Binding-site contacts:
Ligand atom NA contacts residue ASP194 of chain 1.C at 2.9 Å (salt-bridge).
Ligand atom NC contacts residue ASP194 of chain 1.C at 3.5 Å (salt-bridge).
Ligand atom ND contacts residue HIS247 of chain 1.C at 3.3 Å (h-bond).
Ligand atom C3B contacts residue TYR250 of chain 1.C at 3.4 Å (hydrophobic).
Ligand atom ND contacts residue ASP194 of chain 1.C at 3.3 Å (salt-bridge).
Ligand atom C4D contacts residue HIS247 of chain 1.C at 3.2 Å.
Ligand atom O2A contacts residue HIS277 of chain 1.C at 3.5 Å (h-bond).
Ligand atom OC contacts residue TYR250 of chain 1.C at 3.0 Å.
Ligand atom O1A contacts residue SER275 of chain 1.C at 3.4 Å (h-bond).
Ligand atom C1B contacts residue TYR250 of chain 1.C at 3.5 Å (hydrophobic).
Ligand atom O2A contacts residue TYR163 of chain 1.C at 2.5 Å (h-bond).
Ligand atom O1D contacts residue ARG209 of chain 1.C at 2.4 Å (salt-bridge).
Ligand atom C1B contacts residue ASP194 of chain 1.C at 3.4 Å.
Ligand atom CAC contacts residue CYS12 of chain 1.C at 2.8 Å (hydrophobic).
Ligand atom CGD contacts residue ARG209 of chain 1.C at 2.9 Å.
Ligand atom C1A contacts residue HIS247 of chain 1.C at 3.4 Å.
Ligand atom O2D contacts residue TYR203 of chain 1.C at 3.5 Å (h-bond).
Ligand atom CBC contacts residue CYS12 of chain 1.C at 1.7 Å (hydrophobic).
Ligand atom CMD contacts residue ILE17 of chain 1.C at 3.3 Å (hydrophobic).
Ligand atom CHB contacts residue ASP194 of chain 1.C at 3.4 Å.
Ligand atom NB contacts residue TYR250 of chain 1.C at 3.0 Å (h-bond).
Ligand atom CGA contacts residue SER275 of chain 1.C at 3.1 Å.
Ligand atom CBA contacts residue TYR203 of chain 1.C at 3.3 Å (hydrophobic).
Ligand atom CBB contacts residue GLN188 of chain 1.C at 3.4 Å.
Ligand atom O2D contacts residue ARG209 of chain 1.C at 2.9 Å (salt-bridge).
Ligand atom CMA contacts residue TYR163 of chain 1.C at 3.2 Å (hydrophobic).
Ligand atom NB contacts residue ASP194 of chain 1.C at 2.7 Å (salt-bridge).
Ligand atom CAC contacts residue PRO196 of chain 1.C at 3.2 Å (hydrophobic).
Ligand atom CGA contacts residue HIS277 of chain 1.C at 3.4 Å.
Ligand atom C4B contacts residue TYR250 of chain 1.C at 3.0 Å (hydrophobic).
Ligand atom OB contacts residue GLN188 of chain 1.C at 2.7 Å (h-bond).
Ligand atom OB contacts residue TYR250 of chain 1.C at 3.3 Å (h-bond).
Ligand atom CHD contacts residue PRO196 of chain 1.C at 3.4 Å (hydrophobic).
Ligand atom CAA contacts residue TYR203 of chain 1.C at 3.3 Å (hydrophobic).
Ligand atom CHA contacts residue HIS247 of chain 1.C at 3.3 Å.
Ligand atom CBD contacts residue HIS247 of chain 1.C at 3.5 Å.
Ligand atom O1A contacts residue HIS277 of chain 1.C at 2.6 Å (h-bond).
Ligand atom O1D contacts residue ILE17 of chain 1.C at 3.4 Å.
Ligand atom C4A contacts residue ASP194 of chain 1.C at 3.3 Å.
Ligand atom O2A contacts residue SER275 of chain 1.C at 2.7 Å (h-bond).

This protein binds this small molecule.
Small molecule (SMILES): C=CC1=C(C)/C(=C/c2[nH]c(/C=C3\N=C(/C=C4\NC(=O)C(C)=C4C=C)C(C)=C3CCC(=O)O)c(CCC(=O)O)c2C)NC1=O

Sequence of chain 1.C:
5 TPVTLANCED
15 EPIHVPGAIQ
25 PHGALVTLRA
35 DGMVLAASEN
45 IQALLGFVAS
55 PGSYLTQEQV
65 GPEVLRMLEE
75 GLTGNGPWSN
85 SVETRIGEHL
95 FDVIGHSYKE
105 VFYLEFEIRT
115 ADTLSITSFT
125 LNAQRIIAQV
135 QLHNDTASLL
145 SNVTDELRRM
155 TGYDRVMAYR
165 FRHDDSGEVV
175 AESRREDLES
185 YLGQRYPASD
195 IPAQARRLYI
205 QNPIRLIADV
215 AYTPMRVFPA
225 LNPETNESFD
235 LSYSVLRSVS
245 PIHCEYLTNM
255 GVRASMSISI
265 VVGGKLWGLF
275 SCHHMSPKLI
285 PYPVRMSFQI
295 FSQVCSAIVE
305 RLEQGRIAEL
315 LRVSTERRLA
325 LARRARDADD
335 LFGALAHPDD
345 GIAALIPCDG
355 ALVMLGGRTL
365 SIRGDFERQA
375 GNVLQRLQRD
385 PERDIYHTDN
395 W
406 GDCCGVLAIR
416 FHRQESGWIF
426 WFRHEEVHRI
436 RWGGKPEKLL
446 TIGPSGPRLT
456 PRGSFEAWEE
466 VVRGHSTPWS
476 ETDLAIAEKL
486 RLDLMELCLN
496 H